Sequence of chain 3.D:
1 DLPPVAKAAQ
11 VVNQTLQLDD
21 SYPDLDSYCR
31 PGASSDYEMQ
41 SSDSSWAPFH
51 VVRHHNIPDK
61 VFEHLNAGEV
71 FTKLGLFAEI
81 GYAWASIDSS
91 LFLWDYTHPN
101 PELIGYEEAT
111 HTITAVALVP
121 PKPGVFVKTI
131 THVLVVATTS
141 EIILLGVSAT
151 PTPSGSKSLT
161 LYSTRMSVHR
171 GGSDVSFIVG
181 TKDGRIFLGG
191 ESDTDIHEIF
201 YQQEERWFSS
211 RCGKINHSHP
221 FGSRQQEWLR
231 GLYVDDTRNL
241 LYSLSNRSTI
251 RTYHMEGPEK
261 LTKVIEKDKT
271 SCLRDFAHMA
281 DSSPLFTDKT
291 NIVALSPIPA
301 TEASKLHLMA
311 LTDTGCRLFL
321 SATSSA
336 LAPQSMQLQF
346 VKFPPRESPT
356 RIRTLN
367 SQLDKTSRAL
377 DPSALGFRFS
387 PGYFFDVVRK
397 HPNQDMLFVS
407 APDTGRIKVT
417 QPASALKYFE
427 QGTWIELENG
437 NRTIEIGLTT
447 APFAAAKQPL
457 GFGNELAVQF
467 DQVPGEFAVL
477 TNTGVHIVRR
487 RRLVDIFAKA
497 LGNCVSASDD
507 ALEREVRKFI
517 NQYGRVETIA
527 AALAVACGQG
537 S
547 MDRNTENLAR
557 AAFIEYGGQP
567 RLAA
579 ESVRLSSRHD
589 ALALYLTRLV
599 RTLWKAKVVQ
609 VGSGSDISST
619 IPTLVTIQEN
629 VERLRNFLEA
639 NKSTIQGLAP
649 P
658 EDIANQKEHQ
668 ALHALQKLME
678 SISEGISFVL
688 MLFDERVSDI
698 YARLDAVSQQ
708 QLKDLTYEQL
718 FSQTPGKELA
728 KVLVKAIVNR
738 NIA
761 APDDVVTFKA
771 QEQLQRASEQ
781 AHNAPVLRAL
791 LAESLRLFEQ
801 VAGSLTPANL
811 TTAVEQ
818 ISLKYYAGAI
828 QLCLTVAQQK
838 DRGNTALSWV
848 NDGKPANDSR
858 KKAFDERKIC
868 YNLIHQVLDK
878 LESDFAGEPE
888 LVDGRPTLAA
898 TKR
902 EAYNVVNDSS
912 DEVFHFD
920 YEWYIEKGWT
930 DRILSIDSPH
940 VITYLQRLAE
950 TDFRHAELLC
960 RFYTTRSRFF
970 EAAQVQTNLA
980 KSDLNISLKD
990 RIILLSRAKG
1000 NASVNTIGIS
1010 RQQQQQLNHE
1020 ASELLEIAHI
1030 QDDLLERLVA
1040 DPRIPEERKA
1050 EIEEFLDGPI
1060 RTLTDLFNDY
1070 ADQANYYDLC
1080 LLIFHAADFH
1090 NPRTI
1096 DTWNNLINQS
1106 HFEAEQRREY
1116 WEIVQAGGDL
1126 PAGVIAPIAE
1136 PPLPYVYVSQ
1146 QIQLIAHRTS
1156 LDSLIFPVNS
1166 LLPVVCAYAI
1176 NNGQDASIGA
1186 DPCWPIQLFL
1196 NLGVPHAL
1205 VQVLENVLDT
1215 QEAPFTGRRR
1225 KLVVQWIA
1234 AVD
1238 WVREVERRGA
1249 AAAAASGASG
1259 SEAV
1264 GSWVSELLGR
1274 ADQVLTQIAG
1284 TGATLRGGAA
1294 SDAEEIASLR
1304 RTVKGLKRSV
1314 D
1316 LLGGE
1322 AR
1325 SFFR

The protein below binds the small molecule below.
Small molecule (SMILES): CSCC[C@H](NC(=O)[C@@H]1CCCN1C(=O)[C@H](CC(C)C)NC(=O)[C@H](CC(C)C)NC(=O)[C@H](CCCCN)NC(=O)[C@H](C)NC(=O)[C@H](CCCCN)NC(=O)[C@@H](N)CCCN=C(N)N)C(=O)N[C@@H](CCC(=O)O)C(=O)N[C@@H](CCC(=O)O)C(=O)N[C@@H](C)C(=O)N[C@@H](CC(C)C)C(=O)N[C@@H](CC(C)C)C(=O)N1CCC[C@H]1C=O

Binding-site contacts:
Ligand atom CD2 contacts residue ALA860 of chain 3.D at 0.9 Å (hydrophobic).
Ligand atom N contacts residue ASP862 of chain 3.D at 1.2 Å.
Ligand atom CG contacts residue ILE866 of chain 3.D at 1.1 Å (hydrophobic).
Ligand atom CD1 contacts residue ALA860 of chain 3.D at 1.5 Å (hydrophobic).
Ligand atom CD2 contacts residue ILE866 of chain 3.D at 1.4 Å (hydrophobic).
Ligand atom CB contacts residue LYS859 of chain 3.D at 1.3 Å.
Ligand atom O contacts residue SER856 of chain 3.D at 1.3 Å.
Ligand atom C contacts residue LYS858 of chain 3.D at 1.6 Å.
Ligand atom CA contacts residue ASP862 of chain 3.D at 1.1 Å.
Ligand atom O contacts residue ILE866 of chain 3.D at 0.8 Å.
Ligand atom N contacts residue LYS858 of chain 3.D at 1.5 Å.
Ligand atom NZ contacts residue ARG864 of chain 3.D at 1.1 Å.
Ligand atom CB contacts residue GLU863 of chain 3.D at 1.5 Å.
Ligand atom CG contacts residue ARG864 of chain 3.D at 1.1 Å.
Ligand atom C contacts residue ASP855 of chain 3.D at 1.5 Å.
Ligand atom CB contacts residue ARG857 of chain 3.D at 1.3 Å.
Ligand atom CB contacts residue LEU870 of chain 3.D at 1.5 Å (hydrophobic).
Ligand atom N contacts residue LEU870 of chain 3.D at 0.7 Å.
Ligand atom N contacts residue VAL814 of chain 3.D at 1.3 Å.
Ligand atom CZ contacts residue LEU829 of chain 3.D at 0.9 Å (hydrophobic).
Ligand atom CA contacts residue LEU870 of chain 3.D at 0.9 Å (hydrophobic).
Ligand atom CD contacts residue ARG864 of chain 3.D at 0.6 Å.
Ligand atom CD contacts residue LYS858 of chain 3.D at 1.4 Å.
Ligand atom O contacts residue LEU810 of chain 3.D at 1.2 Å.
Ligand atom N contacts residue GLU863 of chain 3.D at 1.2 Å (salt-bridge).
Ligand atom CE contacts residue ARG864 of chain 3.D at 0.4 Å.
Ligand atom CA contacts residue VAL814 of chain 3.D at 1.5 Å (hydrophobic).
Ligand atom CD contacts residue CYS830 of chain 3.D at 1.6 Å (hydrophobic).
Ligand atom N contacts residue LYS858 of chain 3.D at 1.3 Å (salt-bridge).
Ligand atom CG contacts residue ALA860 of chain 3.D at 1.4 Å (hydrophobic).
Ligand atom O contacts residue ASP862 of chain 3.D at 1.2 Å.
Ligand atom NE contacts residue ALA826 of chain 3.D at 1.4 Å (h-bond).
Ligand atom CB contacts residue LYS858 of chain 3.D at 1.5 Å.
Ligand atom N contacts residue LYS858 of chain 3.D at 1.2 Å.
Ligand atom NH1 contacts residue LEU829 of chain 3.D at 1.2 Å (h-bond).
Ligand atom C contacts residue ASP862 of chain 3.D at 0.9 Å.
Ligand atom O contacts residue ASP855 of chain 3.D at 0.3 Å (salt-bridge).
Ligand atom NH2 contacts residue LEU829 of chain 3.D at 1.3 Å (h-bond).
Ligand atom O contacts residue GLU863 of chain 3.D at 1.5 Å.
Ligand atom CA contacts residue LYS858 of chain 3.D at 1.5 Å.

Sequence of chain 3.F:
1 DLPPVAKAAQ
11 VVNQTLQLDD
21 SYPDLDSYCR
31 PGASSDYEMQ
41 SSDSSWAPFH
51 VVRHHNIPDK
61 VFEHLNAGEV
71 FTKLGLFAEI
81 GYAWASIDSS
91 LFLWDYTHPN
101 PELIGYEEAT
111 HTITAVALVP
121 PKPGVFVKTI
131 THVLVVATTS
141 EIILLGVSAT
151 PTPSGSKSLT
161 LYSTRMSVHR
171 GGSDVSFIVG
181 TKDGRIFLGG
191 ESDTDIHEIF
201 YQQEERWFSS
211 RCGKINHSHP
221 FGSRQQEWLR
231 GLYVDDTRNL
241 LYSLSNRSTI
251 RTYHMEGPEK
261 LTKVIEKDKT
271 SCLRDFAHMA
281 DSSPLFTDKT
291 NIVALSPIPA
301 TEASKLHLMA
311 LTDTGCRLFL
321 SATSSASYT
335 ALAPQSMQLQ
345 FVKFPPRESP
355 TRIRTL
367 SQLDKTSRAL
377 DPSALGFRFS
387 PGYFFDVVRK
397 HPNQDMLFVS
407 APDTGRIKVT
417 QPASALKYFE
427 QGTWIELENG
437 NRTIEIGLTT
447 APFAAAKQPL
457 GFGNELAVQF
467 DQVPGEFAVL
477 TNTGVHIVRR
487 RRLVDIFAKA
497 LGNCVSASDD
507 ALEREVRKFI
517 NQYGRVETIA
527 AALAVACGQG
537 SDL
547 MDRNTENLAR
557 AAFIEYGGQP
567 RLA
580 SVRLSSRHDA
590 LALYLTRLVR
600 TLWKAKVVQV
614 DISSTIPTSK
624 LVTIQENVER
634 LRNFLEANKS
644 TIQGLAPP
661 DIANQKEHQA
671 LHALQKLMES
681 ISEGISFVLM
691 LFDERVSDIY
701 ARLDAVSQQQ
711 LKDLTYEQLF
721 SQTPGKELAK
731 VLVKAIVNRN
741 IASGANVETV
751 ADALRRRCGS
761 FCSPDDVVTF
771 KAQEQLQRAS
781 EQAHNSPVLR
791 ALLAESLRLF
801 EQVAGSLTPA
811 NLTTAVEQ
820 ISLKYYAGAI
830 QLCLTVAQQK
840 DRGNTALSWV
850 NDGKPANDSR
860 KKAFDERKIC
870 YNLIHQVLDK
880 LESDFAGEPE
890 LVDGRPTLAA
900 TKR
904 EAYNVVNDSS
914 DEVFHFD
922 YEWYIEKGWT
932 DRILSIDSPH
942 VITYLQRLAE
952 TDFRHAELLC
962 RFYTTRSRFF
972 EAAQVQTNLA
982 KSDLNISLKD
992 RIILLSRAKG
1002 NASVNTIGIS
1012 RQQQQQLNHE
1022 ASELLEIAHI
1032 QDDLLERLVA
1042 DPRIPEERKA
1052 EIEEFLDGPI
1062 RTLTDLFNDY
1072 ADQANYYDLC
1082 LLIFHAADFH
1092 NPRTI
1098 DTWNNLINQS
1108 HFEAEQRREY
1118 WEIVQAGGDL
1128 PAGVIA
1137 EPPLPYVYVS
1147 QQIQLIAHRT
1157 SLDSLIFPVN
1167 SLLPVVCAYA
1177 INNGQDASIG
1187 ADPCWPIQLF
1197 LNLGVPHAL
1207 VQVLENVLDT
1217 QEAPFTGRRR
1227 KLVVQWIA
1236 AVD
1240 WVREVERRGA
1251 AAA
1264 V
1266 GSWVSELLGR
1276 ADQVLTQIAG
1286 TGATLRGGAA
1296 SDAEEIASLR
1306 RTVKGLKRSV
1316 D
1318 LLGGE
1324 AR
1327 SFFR